Sequence of chain 1.B:
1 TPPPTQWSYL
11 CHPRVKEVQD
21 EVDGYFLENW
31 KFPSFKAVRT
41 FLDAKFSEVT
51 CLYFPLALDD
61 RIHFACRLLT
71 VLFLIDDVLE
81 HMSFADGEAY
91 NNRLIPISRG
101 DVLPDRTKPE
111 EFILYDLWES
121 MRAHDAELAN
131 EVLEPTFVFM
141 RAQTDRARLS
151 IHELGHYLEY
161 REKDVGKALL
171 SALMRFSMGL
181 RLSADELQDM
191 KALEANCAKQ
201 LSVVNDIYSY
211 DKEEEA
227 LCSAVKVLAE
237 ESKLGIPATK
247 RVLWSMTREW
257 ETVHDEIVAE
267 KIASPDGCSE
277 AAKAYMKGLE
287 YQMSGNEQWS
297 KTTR

A small-molecule ligand and the protein it binds are described below.
Small molecule (SMILES): CC(C)=CCC/C(C)=C\CC/C(C)=C\CO

Binding-site contacts:
Ligand atom O1 contacts residue LYS167 of chain 1.B at 3.5 Å.
Ligand atom C3 contacts residue LEU69 of chain 1.B at 3.5 Å (hydrophobic).
Ligand atom C8 contacts residue VAL49 of chain 1.B at 3.3 Å (hydrophobic).
Ligand atom C1 contacts residue GLY166 of chain 1.B at 3.6 Å.
Ligand atom C10 contacts residue TRP295 of chain 1.B at 3.6 Å (hydrophobic).
Ligand atom C6 contacts residue LEU170 of chain 1.B at 3.8 Å (hydrophobic).
Ligand atom C15 contacts residue ASN205 of chain 1.B at 3.7 Å.
Ligand atom C11 contacts residue TRP295 of chain 1.B at 3.8 Å (hydrophobic).
Ligand atom C15 contacts residue TYR53 of chain 1.B at 2.9 Å (hydrophobic).
Ligand atom O1 contacts residue TYR53 of chain 1.B at 3.2 Å (h-bond).
Ligand atom C8 contacts residue FOF1 of chain 1.E at 3.3 Å.
Ligand atom C8 contacts residue TYR53 of chain 1.B at 3.4 Å (hydrophobic).
Ligand atom C5 contacts residue PHE73 of chain 1.B at 3.3 Å (hydrophobic).
Ligand atom C4 contacts residue FOF1 of chain 1.E at 1.3 Å.
Ligand atom C13 contacts residue FOF1 of chain 1.E at 0.9 Å.
Ligand atom C9 contacts residue FOF1 of chain 1.E at 2.1 Å.
Ligand atom C1 contacts residue FOF1 of chain 1.E at 1.3 Å.
Ligand atom C1 contacts residue PHE139 of chain 1.B at 3.1 Å (hydrophobic).
Ligand atom C3 contacts residue FOF1 of chain 1.E at 2.3 Å.
Ligand atom C9 contacts residue VAL49 of chain 1.B at 3.6 Å (hydrophobic).
Ligand atom C6 contacts residue FOF1 of chain 1.E at 1.2 Å.
Ligand atom O1 contacts residue ASN292 of chain 1.B at 3.6 Å.
Ligand atom O1 contacts residue FOF1 of chain 1.E at 2.7 Å.
Ligand atom C5 contacts residue LEU170 of chain 1.B at 3.7 Å (hydrophobic).
Ligand atom C9 contacts residue TYR53 of chain 1.B at 3.7 Å (hydrophobic).
Ligand atom C7 contacts residue FOF1 of chain 1.E at 1.9 Å.
Ligand atom C5 contacts residue FOF1 of chain 1.E at 1.6 Å.
Ligand atom C11 contacts residue FOF1 of chain 1.E at 1.4 Å.
Ligand atom C7 contacts residue TYR53 of chain 1.B at 3.6 Å (hydrophobic).
Ligand atom C14 contacts residue FOF1 of chain 1.E at 1.2 Å.
Ligand atom C3 contacts residue PHE73 of chain 1.B at 3.4 Å (hydrophobic).
Ligand atom C11 contacts residue TYR53 of chain 1.B at 3.7 Å (hydrophobic).
Ligand atom O1 contacts residue LEU201 of chain 1.B at 3.8 Å.
Ligand atom C15 contacts residue FOF1 of chain 1.E at 2.4 Å.
Ligand atom C12 contacts residue FOF1 of chain 1.E at 0.8 Å.
Ligand atom C2 contacts residue FOF1 of chain 1.E at 1.1 Å.
Ligand atom C15 contacts residue LYS167 of chain 1.B at 3.4 Å.
Ligand atom O1 contacts residue ASN205 of chain 1.B at 2.6 Å (h-bond).
Ligand atom C10 contacts residue FOF1 of chain 1.E at 1.1 Å.
Ligand atom C14 contacts residue LYS167 of chain 1.B at 3.2 Å.